Sequence of chain 1.E:
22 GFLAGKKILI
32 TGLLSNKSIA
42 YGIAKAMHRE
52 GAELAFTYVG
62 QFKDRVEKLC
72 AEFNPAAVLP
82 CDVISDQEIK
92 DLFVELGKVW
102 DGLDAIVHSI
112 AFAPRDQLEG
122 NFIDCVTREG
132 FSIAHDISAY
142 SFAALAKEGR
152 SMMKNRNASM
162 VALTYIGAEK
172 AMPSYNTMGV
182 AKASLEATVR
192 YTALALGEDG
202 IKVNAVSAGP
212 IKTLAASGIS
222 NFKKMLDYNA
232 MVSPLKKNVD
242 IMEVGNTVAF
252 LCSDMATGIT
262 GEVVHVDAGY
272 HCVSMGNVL

Binding-site contacts:
Ligand atom O21 contacts residue PRO174 of chain 1.G at 3.4 Å (h-bond).
Ligand atom C6 contacts residue TYR176 of chain 1.G at 3.6 Å (hydrophobic).
Ligand atom C15 contacts residue TYR166 of chain 1.G at 3.5 Å (hydrophobic).
Ligand atom C11 contacts residue PHE223 of chain 1.G at 3.8 Å (hydrophobic).
Ligand atom C18 contacts residue ALA216 of chain 1.G at 3.9 Å (hydrophobic).
Ligand atom C12 contacts residue TYR176 of chain 1.G at 3.7 Å (hydrophobic).
Ligand atom C8 contacts residue NAD1 of chain 1.JA at 3.5 Å.
Ligand atom C10 contacts residue NAD1 of chain 1.JA at 3.5 Å.
Ligand atom C23 contacts residue TYR176 of chain 1.G at 3.9 Å (hydrophobic).
Ligand atom N9 contacts residue TYR176 of chain 1.G at 3.7 Å.
Ligand atom C17 contacts residue LEU119 of chain 1.G at 3.8 Å (hydrophobic).
Ligand atom C19 contacts residue ALA114 of chain 1.G at 3.7 Å (hydrophobic).
Ligand atom C4 contacts residue ALA216 of chain 1.G at 3.5 Å (hydrophobic).
Ligand atom N7 contacts residue NAD1 of chain 1.JA at 2.7 Å (h-bond).
Ligand atom C13 contacts residue TYR176 of chain 1.G at 3.5 Å (hydrophobic).
Ligand atom C6 contacts residue NAD1 of chain 1.JA at 3.3 Å.
Ligand atom C20 contacts residue PHE113 of chain 1.G at 3.9 Å (hydrophobic).
Ligand atom C8 contacts residue TYR176 of chain 1.G at 3.5 Å (hydrophobic).
Ligand atom C22 contacts residue TYR166 of chain 1.G at 4.0 Å (hydrophobic).
Ligand atom C16 contacts residue TYR166 of chain 1.G at 3.8 Å (hydrophobic).
Ligand atom C10 contacts residue PHE223 of chain 1.G at 3.9 Å (hydrophobic).
Ligand atom O21 contacts residue MET226 of chain 1.G at 3.6 Å.
Ligand atom C5 contacts residue TYR176 of chain 1.G at 3.7 Å (hydrophobic).
Ligand atom C16 contacts residue PHE223 of chain 1.G at 3.9 Å (hydrophobic).
Ligand atom C22 contacts residue PRO174 of chain 1.G at 3.5 Å (hydrophobic).
Ligand atom C20 contacts residue ALA112 of chain 1.G at 3.9 Å (hydrophobic).
Ligand atom C14 contacts residue TYR176 of chain 1.G at 3.8 Å (hydrophobic).
Ligand atom C17 contacts residue ALA216 of chain 1.G at 3.2 Å (hydrophobic).
Ligand atom C14 contacts residue MET226 of chain 1.G at 3.9 Å (hydrophobic).
Ligand atom C23 contacts residue SER175 of chain 1.G at 3.8 Å.
Ligand atom C12 contacts residue ILE220 of chain 1.G at 3.8 Å (hydrophobic).
Ligand atom C3 contacts residue ALA112 of chain 1.G at 3.9 Å (hydrophobic).
Ligand atom N9 contacts residue NAD1 of chain 1.JA at 4.0 Å.
Ligand atom C19 contacts residue PHE113 of chain 1.G at 4.0 Å (hydrophobic).
Ligand atom C3 contacts residue NAD1 of chain 1.JA at 3.5 Å.
Ligand atom C2 contacts residue ALA216 of chain 1.G at 3.7 Å (hydrophobic).
Ligand atom C23 contacts residue ILE220 of chain 1.G at 3.7 Å (hydrophobic).
Ligand atom N7 contacts residue TYR176 of chain 1.G at 3.0 Å (h-bond).
Ligand atom C22 contacts residue MET226 of chain 1.G at 3.7 Å (hydrophobic).
Ligand atom O21 contacts residue TYR176 of chain 1.G at 3.9 Å.

A protein and the small-molecule ligand that binds it are described below.
Small molecule (SMILES): COc1ccc(Cn2cnc3cc4c(cc32)CCCC4)cc1C

Sequence of chain 1.G:
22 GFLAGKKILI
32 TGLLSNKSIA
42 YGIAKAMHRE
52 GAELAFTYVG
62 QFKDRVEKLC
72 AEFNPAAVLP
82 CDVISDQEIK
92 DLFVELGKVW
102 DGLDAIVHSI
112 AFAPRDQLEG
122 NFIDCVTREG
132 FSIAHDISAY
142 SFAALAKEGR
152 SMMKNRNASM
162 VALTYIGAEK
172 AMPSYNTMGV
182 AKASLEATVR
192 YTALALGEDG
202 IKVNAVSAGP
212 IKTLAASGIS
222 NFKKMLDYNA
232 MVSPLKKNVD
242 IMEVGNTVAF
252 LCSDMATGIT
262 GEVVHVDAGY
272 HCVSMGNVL